Sequence of chain 1.I:
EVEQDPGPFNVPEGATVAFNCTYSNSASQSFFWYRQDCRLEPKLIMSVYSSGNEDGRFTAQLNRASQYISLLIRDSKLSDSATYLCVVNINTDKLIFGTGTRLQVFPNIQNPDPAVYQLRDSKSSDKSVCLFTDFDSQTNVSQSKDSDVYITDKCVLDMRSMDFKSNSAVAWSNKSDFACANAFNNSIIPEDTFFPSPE

Sequence of chain 1.F:
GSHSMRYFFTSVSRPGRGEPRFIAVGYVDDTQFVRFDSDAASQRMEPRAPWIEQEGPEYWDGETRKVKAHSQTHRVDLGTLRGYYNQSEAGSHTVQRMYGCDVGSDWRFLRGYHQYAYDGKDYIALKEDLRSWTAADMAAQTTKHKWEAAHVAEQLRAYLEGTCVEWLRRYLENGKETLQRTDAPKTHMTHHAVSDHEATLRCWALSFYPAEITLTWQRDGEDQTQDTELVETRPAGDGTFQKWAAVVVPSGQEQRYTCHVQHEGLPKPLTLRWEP

Sequence of chain 1.J:
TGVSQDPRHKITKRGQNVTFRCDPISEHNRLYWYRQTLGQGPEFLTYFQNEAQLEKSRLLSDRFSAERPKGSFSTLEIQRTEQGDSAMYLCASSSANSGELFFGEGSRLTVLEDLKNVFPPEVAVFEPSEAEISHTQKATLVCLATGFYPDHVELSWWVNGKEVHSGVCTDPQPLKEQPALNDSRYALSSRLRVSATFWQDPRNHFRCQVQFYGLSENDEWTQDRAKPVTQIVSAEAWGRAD

This protein binds this small molecule.
Small molecule (SMILES): CC(C)C[C@H](NC(=O)[C@H](CC(C)C)NC(=O)[C@H](Cc1ccccc1)NC(=O)[C@@H](NC(=O)[C@H](CCCN=C(N)N)NC(=O)[C@@H]1CCCN1C(=O)[C@H](CCC(N)=O)NC(=O)[C@H](CC(C)C)NC(=O)[C@@H](N)Cc1ccc(O)cc1)[C@@H](C)O)C(=O)O

Binding-site contacts:
Ligand atom CD1 contacts residue TRP167 of chain 1.F at 3.2 Å (hydrophobic).
Ligand atom NE contacts residue GLN155 of chain 1.F at 2.8 Å (h-bond).
Ligand atom N contacts residue TYR171 of chain 1.F at 3.1 Å (h-bond).
Ligand atom O contacts residue ASP95 of chain 1.I at 3.1 Å (salt-bridge).
Ligand atom CZ contacts residue GLN155 of chain 1.F at 3.3 Å.
Ligand atom CA contacts residue ASP95 of chain 1.I at 3.3 Å.
Ligand atom CD contacts residue GLN31 of chain 1.I at 3.1 Å.
Ligand atom OG1 contacts residue ASP95 of chain 1.I at 2.8 Å (salt-bridge).
Ligand atom NH2 contacts residue ASP95 of chain 1.I at 3.1 Å (salt-bridge).
Ligand atom O contacts residue TYR159 of chain 1.F at 2.6 Å (h-bond).
Ligand atom NE contacts residue SER32 of chain 1.I at 2.8 Å (h-bond).
Ligand atom CD1 contacts residue GLU63 of chain 1.F at 3.2 Å.
Ligand atom OG1 contacts residue ARG31 of chain 1.J at 2.6 Å (salt-bridge).
Ligand atom N contacts residue ASP77 of chain 1.F at 3.1 Å (salt-bridge).
Ligand atom N contacts residue TYR99 of chain 1.F at 2.8 Å (h-bond).
Ligand atom O contacts residue HIS70 of chain 1.F at 3.1 Å.
Ligand atom N contacts residue TYR7 of chain 1.F at 2.9 Å (h-bond).
Ligand atom CB contacts residue TYR99 of chain 1.F at 3.3 Å (hydrophobic).
Ligand atom O contacts residue THR143 of chain 1.F at 2.5 Å (h-bond).
Ligand atom OXT contacts residue LYS146 of chain 1.F at 2.6 Å (salt-bridge).
Ligand atom CE1 contacts residue TRP167 of chain 1.F at 3.3 Å (hydrophobic).
Ligand atom O contacts residue TRP147 of chain 1.F at 2.7 Å (h-bond).
Ligand atom CD2 contacts residue TYR7 of chain 1.F at 3.3 Å (hydrophobic).
Ligand atom O contacts residue THR94 of chain 1.I at 3.1 Å.
Ligand atom N contacts residue ASP95 of chain 1.I at 2.7 Å (salt-bridge).
Ligand atom CD1 contacts residue ASN30 of chain 1.J at 3.3 Å.
Ligand atom O contacts residue ASN98 of chain 1.J at 3.1 Å (h-bond).
Ligand atom NH1 contacts residue ASN98 of chain 1.J at 3.2 Å (h-bond).
Ligand atom NH1 contacts residue ALA97 of chain 1.J at 2.7 Å (h-bond).
Ligand atom NE2 contacts residue LEU156 of chain 1.F at 3.2 Å.
Ligand atom N contacts residue GLN31 of chain 1.I at 3.1 Å (h-bond).
Ligand atom OE1 contacts residue ARG97 of chain 1.F at 3.1 Å (salt-bridge).
Ligand atom N contacts residue ASN98 of chain 1.J at 2.9 Å (h-bond).
Ligand atom CD contacts residue SER32 of chain 1.I at 3.0 Å.
Ligand atom O contacts residue LYS66 of chain 1.F at 3.1 Å.
Ligand atom CG contacts residue TRP167 of chain 1.F at 3.3 Å (hydrophobic).
Ligand atom N contacts residue GLU63 of chain 1.F at 2.8 Å (salt-bridge).
Ligand atom NH1 contacts residue GLN155 of chain 1.F at 3.0 Å (h-bond).
Ligand atom O contacts residue TYR84 of chain 1.F at 2.8 Å (h-bond).
Ligand atom OG1 contacts residue THR73 of chain 1.F at 3.0 Å (h-bond).